A small-molecule ligand and the protein it binds are described below.
Small molecule (SMILES): N[C@@H](CCC(=O)N[C@@H](CCC(=O)O)C(=O)O)C(=O)O

Binding-site contacts:
Ligand atom C13 contacts residue TYR497 of chain 1.A at 3.4 Å (hydrophobic).
Ligand atom C17 contacts residue TYR494 of chain 1.A at 3.7 Å (hydrophobic).
Ligand atom O19 contacts residue GLN255 of chain 1.A at 3.0 Å (h-bond).
Ligand atom C10 contacts residue EDO1 of chain 1.F at 3.8 Å.
Ligand atom C13 contacts residue HIS361 of chain 1.A at 3.8 Å.
Ligand atom O15 contacts residue GLU385 of chain 1.A at 3.0 Å (salt-bridge).
Ligand atom C03 contacts residue TYR497 of chain 1.A at 3.6 Å (hydrophobic).
Ligand atom C04 contacts residue HIS327 of chain 1.A at 3.1 Å.
Ligand atom O15 contacts residue HIS357 of chain 1.A at 3.4 Å (h-bond).
Ligand atom C17 contacts residue LYS485 of chain 1.A at 3.7 Å.
Ligand atom O12 contacts residue EDO1 of chain 1.F at 3.2 Å.
Ligand atom C07 contacts residue TYR497 of chain 1.A at 3.5 Å (hydrophobic).
Ligand atom C17 contacts residue GLN255 of chain 1.A at 3.2 Å.
Ligand atom N06 contacts residue ALA328 of chain 1.A at 2.7 Å (h-bond).
Ligand atom O19 contacts residue HIS487 of chain 1.A at 3.5 Å.
Ligand atom O14 contacts residue HIS357 of chain 1.A at 3.1 Å (h-bond).
Ligand atom O16 contacts residue HIS327 of chain 1.A at 3.4 Å (h-bond).
Ligand atom O14 contacts residue ZN1 of chain 1.G at 2.5 Å.
Ligand atom O18 contacts residue LYS485 of chain 1.A at 3.5 Å (salt-bridge).
Ligand atom O19 contacts residue TYR494 of chain 1.A at 2.6 Å (h-bond).
Ligand atom C13 contacts residue HIS357 of chain 1.A at 3.5 Å.
Ligand atom C05 contacts residue HIS327 of chain 1.A at 3.1 Å.
Ligand atom C04 contacts residue HIS487 of chain 1.A at 3.5 Å.
Ligand atom N06 contacts residue GLU358 of chain 1.A at 3.2 Å (salt-bridge).
Ligand atom C08 contacts residue ALA328 of chain 1.A at 3.1 Å (hydrophobic).
Ligand atom C05 contacts residue ALA328 of chain 1.A at 3.7 Å (hydrophobic).
Ligand atom C13 contacts residue GLU358 of chain 1.A at 3.7 Å.
Ligand atom N06 contacts residue HIS327 of chain 1.A at 3.5 Å (h-bond).
Ligand atom O14 contacts residue GLU358 of chain 1.A at 2.6 Å (salt-bridge).
Ligand atom O15 contacts residue ZN1 of chain 1.G at 1.9 Å.
Ligand atom O19 contacts residue LYS485 of chain 1.A at 2.9 Å (salt-bridge).
Ligand atom O18 contacts residue GLN255 of chain 1.A at 3.3 Å (h-bond).
Ligand atom C07 contacts residue ALA328 of chain 1.A at 3.4 Å (hydrophobic).
Ligand atom O15 contacts residue TYR497 of chain 1.A at 2.7 Å (h-bond).
Ligand atom N01 contacts residue TYR494 of chain 1.A at 3.8 Å.
Ligand atom O14 contacts residue HIS361 of chain 1.A at 3.4 Å (h-bond).
Ligand atom O15 contacts residue HIS361 of chain 1.A at 3.4 Å (h-bond).
Ligand atom C13 contacts residue ZN1 of chain 1.G at 2.5 Å.
Ligand atom O18 contacts residue HIS327 of chain 1.A at 3.7 Å.
Ligand atom O16 contacts residue GLU358 of chain 1.A at 3.7 Å.

Sequence of chain 1.A:
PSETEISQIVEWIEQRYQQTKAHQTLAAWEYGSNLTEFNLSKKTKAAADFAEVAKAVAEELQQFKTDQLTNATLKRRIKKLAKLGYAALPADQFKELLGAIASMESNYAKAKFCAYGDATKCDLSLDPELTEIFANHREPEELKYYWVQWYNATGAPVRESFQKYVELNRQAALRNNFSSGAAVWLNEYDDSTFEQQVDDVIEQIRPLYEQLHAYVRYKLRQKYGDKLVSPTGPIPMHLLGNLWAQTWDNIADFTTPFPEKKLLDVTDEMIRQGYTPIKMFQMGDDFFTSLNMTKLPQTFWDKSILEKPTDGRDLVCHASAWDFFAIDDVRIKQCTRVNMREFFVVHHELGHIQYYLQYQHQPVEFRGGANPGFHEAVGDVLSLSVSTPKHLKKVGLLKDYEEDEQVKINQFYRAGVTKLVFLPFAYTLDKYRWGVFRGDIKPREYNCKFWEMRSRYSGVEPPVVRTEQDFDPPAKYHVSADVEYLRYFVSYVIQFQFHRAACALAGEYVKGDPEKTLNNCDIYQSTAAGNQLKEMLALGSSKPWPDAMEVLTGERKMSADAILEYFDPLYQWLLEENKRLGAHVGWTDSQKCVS